Sequence of chain 1.D:
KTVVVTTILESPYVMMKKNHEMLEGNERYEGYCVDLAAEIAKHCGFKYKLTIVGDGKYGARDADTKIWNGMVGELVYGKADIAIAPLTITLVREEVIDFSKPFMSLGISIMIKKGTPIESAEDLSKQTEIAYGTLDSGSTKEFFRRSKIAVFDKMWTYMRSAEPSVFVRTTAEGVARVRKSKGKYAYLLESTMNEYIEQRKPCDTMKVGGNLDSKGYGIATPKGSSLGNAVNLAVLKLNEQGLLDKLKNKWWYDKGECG

Binding-site contacts:
Ligand atom O6 contacts residue THR91 of chain 1.D at 2.9 Å (h-bond).
Ligand atom C6 contacts residue PRO89 of chain 1.D at 3.8 Å (hydrophobic).
Ligand atom O1 contacts residue TYR61 of chain 1.D at 3.7 Å.
Ligand atom O3 contacts residue TYR61 of chain 1.D at 3.0 Å.
Ligand atom C1 contacts residue THR174 of chain 1.D at 3.7 Å.
Ligand atom C10 contacts residue SER142 of chain 1.D at 4.1 Å.
Ligand atom C11 contacts residue PRO89 of chain 1.D at 4.1 Å (hydrophobic).
Ligand atom N2 contacts residue TYR220 of chain 1.D at 3.9 Å.
Ligand atom C9 contacts residue TYR220 of chain 1.D at 3.5 Å (hydrophobic).
Ligand atom C12 contacts residue GLY141 of chain 1.D at 3.9 Å.
Ligand atom C1 contacts residue GLU193 of chain 1.D at 3.6 Å.
Ligand atom N2 contacts residue PRO89 of chain 1.D at 3.1 Å (h-bond).
Ligand atom C8 contacts residue GLU193 of chain 1.D at 3.6 Å.
Ligand atom N2 contacts residue TYR61 of chain 1.D at 4.0 Å.
Ligand atom C3 contacts residue LEU138 of chain 1.D at 3.5 Å (hydrophobic).
Ligand atom O5 contacts residue SER142 of chain 1.D at 3.6 Å.
Ligand atom C2 contacts residue TYR61 of chain 1.D at 4.0 Å (hydrophobic).
Ligand atom C1 contacts residue LEU138 of chain 1.D at 3.5 Å (hydrophobic).
Ligand atom C3 contacts residue THR174 of chain 1.D at 3.5 Å.
Ligand atom O3 contacts residue ARG96 of chain 1.D at 2.7 Å (salt-bridge).
Ligand atom O2 contacts residue TYR220 of chain 1.D at 2.5 Å (h-bond).
Ligand atom O6 contacts residue PRO89 of chain 1.D at 3.9 Å.
Ligand atom N2 contacts residue THR91 of chain 1.D at 3.4 Å (h-bond).
Ligand atom O4 contacts residue SER142 of chain 1.D at 2.7 Å (h-bond).
Ligand atom C11 contacts residue ARG96 of chain 1.D at 3.5 Å.
Ligand atom N1 contacts residue GLU193 of chain 1.D at 2.7 Å (salt-bridge).
Ligand atom C5 contacts residue TYR61 of chain 1.D at 3.8 Å (hydrophobic).
Ligand atom C9 contacts residue THR91 of chain 1.D at 3.8 Å.
Ligand atom C11 contacts residue THR91 of chain 1.D at 3.9 Å.
Ligand atom C11 contacts residue TYR61 of chain 1.D at 3.5 Å (hydrophobic).
Ligand atom O2 contacts residue GLU193 of chain 1.D at 3.3 Å.
Ligand atom O4 contacts residue GLY141 of chain 1.D at 3.0 Å.
Ligand atom O5 contacts residue GLY141 of chain 1.D at 4.1 Å.
Ligand atom O5 contacts residue GLU193 of chain 1.D at 4.0 Å.
Ligand atom O6 contacts residue LEU90 of chain 1.D at 3.9 Å.
Ligand atom C12 contacts residue SER142 of chain 1.D at 3.4 Å.
Ligand atom O2 contacts residue THR91 of chain 1.D at 4.0 Å.
Ligand atom O6 contacts residue ARG96 of chain 1.D at 3.0 Å (salt-bridge).
Ligand atom C4 contacts residue GLU193 of chain 1.D at 3.5 Å.
Ligand atom C6 contacts residue TYR61 of chain 1.D at 3.6 Å (hydrophobic).

A small-molecule ligand and the protein it binds are described below.
Small molecule (SMILES): O=C(O)C[C@@]12O[C@H]3C=CCN[C@H]3[C@@H]1C(=O)N[C@H]2C(=O)O